This protein binds this small molecule.
Small molecule (SMILES): CC(=O)N[C@@H]1[C@@H](O)[C@H](O)[C@@H](CO)O[C@H]1O

Sequence of chain 1.C:
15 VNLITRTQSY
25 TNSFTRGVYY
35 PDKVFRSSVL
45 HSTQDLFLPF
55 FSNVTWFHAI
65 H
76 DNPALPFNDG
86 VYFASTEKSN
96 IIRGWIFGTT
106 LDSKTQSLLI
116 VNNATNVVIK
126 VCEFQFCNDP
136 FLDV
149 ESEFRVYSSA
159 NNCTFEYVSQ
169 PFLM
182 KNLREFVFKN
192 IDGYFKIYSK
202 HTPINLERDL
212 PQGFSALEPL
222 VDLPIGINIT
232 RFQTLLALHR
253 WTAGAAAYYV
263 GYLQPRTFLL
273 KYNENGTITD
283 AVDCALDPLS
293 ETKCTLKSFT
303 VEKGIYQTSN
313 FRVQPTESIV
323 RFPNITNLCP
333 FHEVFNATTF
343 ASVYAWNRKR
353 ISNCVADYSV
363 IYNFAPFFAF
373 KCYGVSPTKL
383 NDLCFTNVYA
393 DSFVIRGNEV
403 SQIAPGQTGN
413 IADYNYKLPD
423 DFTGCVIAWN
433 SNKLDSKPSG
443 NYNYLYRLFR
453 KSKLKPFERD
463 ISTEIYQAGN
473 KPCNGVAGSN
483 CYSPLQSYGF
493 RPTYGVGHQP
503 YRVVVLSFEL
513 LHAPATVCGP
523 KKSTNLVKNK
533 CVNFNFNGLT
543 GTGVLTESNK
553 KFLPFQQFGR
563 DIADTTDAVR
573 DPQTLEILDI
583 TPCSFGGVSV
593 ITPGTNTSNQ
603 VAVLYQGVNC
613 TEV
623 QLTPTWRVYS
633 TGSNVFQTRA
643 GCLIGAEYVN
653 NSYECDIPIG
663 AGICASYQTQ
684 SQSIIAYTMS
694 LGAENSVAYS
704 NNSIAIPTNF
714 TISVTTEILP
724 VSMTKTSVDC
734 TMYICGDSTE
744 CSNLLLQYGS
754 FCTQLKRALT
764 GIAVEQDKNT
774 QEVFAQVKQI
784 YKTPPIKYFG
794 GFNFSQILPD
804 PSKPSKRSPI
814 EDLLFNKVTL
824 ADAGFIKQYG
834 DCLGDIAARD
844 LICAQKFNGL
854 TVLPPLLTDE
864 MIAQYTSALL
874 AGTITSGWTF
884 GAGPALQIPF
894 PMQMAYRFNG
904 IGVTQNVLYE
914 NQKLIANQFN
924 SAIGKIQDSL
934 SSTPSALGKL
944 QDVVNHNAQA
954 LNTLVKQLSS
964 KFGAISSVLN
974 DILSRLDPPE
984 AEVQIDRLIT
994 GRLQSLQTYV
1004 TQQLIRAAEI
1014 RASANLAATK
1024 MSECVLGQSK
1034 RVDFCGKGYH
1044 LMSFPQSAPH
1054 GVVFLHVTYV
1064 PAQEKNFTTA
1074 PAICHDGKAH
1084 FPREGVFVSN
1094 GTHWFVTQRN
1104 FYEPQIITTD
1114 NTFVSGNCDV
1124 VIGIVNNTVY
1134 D

Binding-site contacts:
Ligand atom N2 contacts residue ASN277 of chain 1.C at 2.9 Å (h-bond).
Ligand atom N2 contacts residue GLU276 of chain 1.C at 3.1 Å (salt-bridge).
Ligand atom C6 contacts residue LYS553 of chain 1.B at 3.9 Å.
Ligand atom O5 contacts residue LYS553 of chain 1.B at 3.8 Å.
Ligand atom C7 contacts residue ASN275 of chain 1.C at 4.2 Å.
Ligand atom O5 contacts residue ASN277 of chain 1.C at 2.4 Å (h-bond).
Ligand atom C2 contacts residue ASN277 of chain 1.C at 2.5 Å.
Ligand atom O6 contacts residue LYS553 of chain 1.B at 4.1 Å.
Ligand atom C2 contacts residue GLU276 of chain 1.C at 3.9 Å.
Ligand atom O7 contacts residue ASN277 of chain 1.C at 3.1 Å (h-bond).
Ligand atom C7 contacts residue GLU276 of chain 1.C at 3.5 Å.
Ligand atom C5 contacts residue ASN277 of chain 1.C at 3.7 Å.
Ligand atom C3 contacts residue ASN277 of chain 1.C at 3.8 Å.
Ligand atom C8 contacts residue ASN275 of chain 1.C at 4.0 Å.
Ligand atom C4 contacts residue ASN277 of chain 1.C at 4.2 Å.
Ligand atom C8 contacts residue GLU276 of chain 1.C at 3.4 Å.
Ligand atom C5 contacts residue LYS553 of chain 1.B at 4.4 Å.
Ligand atom C1 contacts residue ASN277 of chain 1.C at 1.4 Å.
Ligand atom O7 contacts residue ASN275 of chain 1.C at 3.9 Å.
Ligand atom C8 contacts residue ASN277 of chain 1.C at 4.4 Å.
Ligand atom C7 contacts residue ASN277 of chain 1.C at 3.2 Å.
Ligand atom O7 contacts residue GLU276 of chain 1.C at 4.5 Å.
Ligand atom C1 contacts residue GLU276 of chain 1.C at 3.8 Å.

Sequence of chain 1.B:
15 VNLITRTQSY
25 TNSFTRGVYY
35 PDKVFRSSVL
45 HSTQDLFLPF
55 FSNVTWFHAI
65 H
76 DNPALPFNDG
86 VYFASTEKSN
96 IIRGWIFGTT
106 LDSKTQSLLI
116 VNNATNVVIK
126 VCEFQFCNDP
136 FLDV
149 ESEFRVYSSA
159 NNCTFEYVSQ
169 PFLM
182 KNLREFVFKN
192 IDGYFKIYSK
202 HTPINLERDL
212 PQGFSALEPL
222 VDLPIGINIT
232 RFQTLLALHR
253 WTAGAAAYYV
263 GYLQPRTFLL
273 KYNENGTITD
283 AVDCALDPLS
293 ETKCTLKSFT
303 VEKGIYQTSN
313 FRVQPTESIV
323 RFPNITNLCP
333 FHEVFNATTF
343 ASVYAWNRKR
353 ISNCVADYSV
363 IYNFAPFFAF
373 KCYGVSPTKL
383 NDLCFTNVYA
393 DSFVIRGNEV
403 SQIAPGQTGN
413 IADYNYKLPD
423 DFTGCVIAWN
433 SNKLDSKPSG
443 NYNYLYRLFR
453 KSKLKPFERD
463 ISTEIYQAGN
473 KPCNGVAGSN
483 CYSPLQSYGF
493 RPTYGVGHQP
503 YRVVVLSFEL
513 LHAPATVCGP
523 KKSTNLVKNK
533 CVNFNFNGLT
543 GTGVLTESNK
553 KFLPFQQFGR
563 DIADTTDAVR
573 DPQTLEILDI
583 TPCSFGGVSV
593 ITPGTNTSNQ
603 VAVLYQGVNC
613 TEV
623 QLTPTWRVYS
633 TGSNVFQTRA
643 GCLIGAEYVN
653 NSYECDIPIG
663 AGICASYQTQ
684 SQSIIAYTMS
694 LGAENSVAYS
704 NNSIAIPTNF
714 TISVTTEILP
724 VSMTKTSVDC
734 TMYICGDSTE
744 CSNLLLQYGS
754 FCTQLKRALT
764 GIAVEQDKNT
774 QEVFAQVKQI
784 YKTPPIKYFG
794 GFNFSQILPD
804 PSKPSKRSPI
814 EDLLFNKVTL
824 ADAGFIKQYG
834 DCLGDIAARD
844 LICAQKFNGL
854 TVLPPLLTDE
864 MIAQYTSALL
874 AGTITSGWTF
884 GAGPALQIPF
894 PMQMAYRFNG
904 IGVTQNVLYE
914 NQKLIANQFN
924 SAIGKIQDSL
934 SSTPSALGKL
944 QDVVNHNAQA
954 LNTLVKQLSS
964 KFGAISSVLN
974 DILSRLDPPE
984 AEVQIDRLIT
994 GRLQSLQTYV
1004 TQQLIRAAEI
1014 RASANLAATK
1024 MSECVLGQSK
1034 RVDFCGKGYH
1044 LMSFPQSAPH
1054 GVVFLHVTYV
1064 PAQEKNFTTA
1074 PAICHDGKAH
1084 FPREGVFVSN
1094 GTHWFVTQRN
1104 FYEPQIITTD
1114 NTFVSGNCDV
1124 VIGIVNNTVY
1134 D